Binding-site contacts:
Ligand atom N1 contacts residue PHE638 of chain 16.A at 4.3 Å.
Ligand atom C5 contacts residue SER632 of chain 16.A at 4.1 Å.
Ligand atom C3' contacts residue HIS630 of chain 16.A at 4.4 Å.
Ligand atom C5 contacts residue PRO421 of chain 16.A at 4.1 Å (hydrophobic).
Ligand atom N7 contacts residue SER632 of chain 16.A at 4.1 Å.
Ligand atom N1 contacts residue VAL420 of chain 16.A at 3.7 Å.
Ligand atom C4 contacts residue PRO631 of chain 16.A at 4.0 Å (hydrophobic).
Ligand atom C8 contacts residue PRO421 of chain 16.A at 4.3 Å (hydrophobic).
Ligand atom C2' contacts residue HIS630 of chain 16.A at 3.2 Å.
Ligand atom N7 contacts residue HIS630 of chain 16.A at 4.1 Å.
Ligand atom C6 contacts residue PRO421 of chain 16.A at 4.1 Å (hydrophobic).
Ligand atom N6 contacts residue GLY637 of chain 16.A at 3.7 Å.
Ligand atom C2 contacts residue PRO631 of chain 16.A at 3.3 Å (hydrophobic).
Ligand atom C6 contacts residue VAL420 of chain 16.A at 4.0 Å (hydrophobic).
Ligand atom C6 contacts residue SER632 of chain 16.A at 3.9 Å.
Ligand atom O1P contacts residue LYS641 of chain 15.A at 4.0 Å.
Ligand atom C2 contacts residue VAL420 of chain 16.A at 4.3 Å (hydrophobic).
Ligand atom C1' contacts residue PRO631 of chain 16.A at 4.3 Å (hydrophobic).
Ligand atom C4 contacts residue PRO421 of chain 16.A at 4.3 Å (hydrophobic).
Ligand atom C5 contacts residue PRO631 of chain 16.A at 4.2 Å (hydrophobic).
Ligand atom N9 contacts residue HIS630 of chain 16.A at 4.2 Å.
Ligand atom C6 contacts residue PRO631 of chain 16.A at 3.9 Å (hydrophobic).
Ligand atom C6 contacts residue GLY639 of chain 16.A at 3.8 Å.
Ligand atom N9 contacts residue PRO421 of chain 16.A at 4.4 Å.
Ligand atom N6 contacts residue PHE638 of chain 16.A at 3.9 Å.
Ligand atom N6 contacts residue GLY639 of chain 16.A at 3.6 Å (h-bond).
Ligand atom N1 contacts residue PRO631 of chain 16.A at 3.5 Å (h-bond).
Ligand atom N3 contacts residue PRO631 of chain 16.A at 3.6 Å.
Ligand atom O2P contacts residue ASP626 of chain 15.A at 4.2 Å.
Ligand atom N3 contacts residue GLY639 of chain 16.A at 4.3 Å.
Ligand atom N6 contacts residue SER632 of chain 16.A at 3.3 Å (h-bond).
Ligand atom N7 contacts residue ASN609 of chain 16.A at 3.8 Å.
Ligand atom C8 contacts residue HIS630 of chain 16.A at 3.3 Å.
Ligand atom C2 contacts residue PRO421 of chain 16.A at 4.5 Å (hydrophobic).
Ligand atom N1 contacts residue PRO421 of chain 16.A at 4.3 Å.
Ligand atom N7 contacts residue PRO421 of chain 16.A at 4.2 Å.
Ligand atom N6 contacts residue VAL420 of chain 16.A at 4.0 Å.
Ligand atom C1' contacts residue HIS630 of chain 16.A at 4.0 Å.
Ligand atom C2 contacts residue GLY639 of chain 16.A at 3.1 Å.
Ligand atom N1 contacts residue GLY639 of chain 16.A at 3.1 Å (h-bond).

Sequence of chain 16.A:
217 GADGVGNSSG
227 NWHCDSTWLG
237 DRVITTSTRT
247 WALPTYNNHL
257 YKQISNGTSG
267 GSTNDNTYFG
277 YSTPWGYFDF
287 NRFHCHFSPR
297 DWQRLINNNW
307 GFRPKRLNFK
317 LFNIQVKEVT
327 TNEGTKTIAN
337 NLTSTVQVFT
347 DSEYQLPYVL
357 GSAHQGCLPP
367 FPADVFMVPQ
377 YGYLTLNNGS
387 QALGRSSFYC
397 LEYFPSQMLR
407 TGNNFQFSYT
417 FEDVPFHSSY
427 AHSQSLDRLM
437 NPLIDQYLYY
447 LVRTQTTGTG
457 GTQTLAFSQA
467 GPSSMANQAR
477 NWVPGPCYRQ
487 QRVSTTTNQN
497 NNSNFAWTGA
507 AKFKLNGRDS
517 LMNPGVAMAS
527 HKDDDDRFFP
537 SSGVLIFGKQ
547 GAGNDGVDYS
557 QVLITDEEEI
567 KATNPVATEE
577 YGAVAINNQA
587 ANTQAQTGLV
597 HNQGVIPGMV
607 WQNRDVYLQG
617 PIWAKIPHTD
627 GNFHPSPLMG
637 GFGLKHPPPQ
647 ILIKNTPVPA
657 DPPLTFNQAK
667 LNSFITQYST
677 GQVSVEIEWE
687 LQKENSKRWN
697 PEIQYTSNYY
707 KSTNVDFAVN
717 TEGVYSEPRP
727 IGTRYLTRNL

Sequence of chain 15.A:
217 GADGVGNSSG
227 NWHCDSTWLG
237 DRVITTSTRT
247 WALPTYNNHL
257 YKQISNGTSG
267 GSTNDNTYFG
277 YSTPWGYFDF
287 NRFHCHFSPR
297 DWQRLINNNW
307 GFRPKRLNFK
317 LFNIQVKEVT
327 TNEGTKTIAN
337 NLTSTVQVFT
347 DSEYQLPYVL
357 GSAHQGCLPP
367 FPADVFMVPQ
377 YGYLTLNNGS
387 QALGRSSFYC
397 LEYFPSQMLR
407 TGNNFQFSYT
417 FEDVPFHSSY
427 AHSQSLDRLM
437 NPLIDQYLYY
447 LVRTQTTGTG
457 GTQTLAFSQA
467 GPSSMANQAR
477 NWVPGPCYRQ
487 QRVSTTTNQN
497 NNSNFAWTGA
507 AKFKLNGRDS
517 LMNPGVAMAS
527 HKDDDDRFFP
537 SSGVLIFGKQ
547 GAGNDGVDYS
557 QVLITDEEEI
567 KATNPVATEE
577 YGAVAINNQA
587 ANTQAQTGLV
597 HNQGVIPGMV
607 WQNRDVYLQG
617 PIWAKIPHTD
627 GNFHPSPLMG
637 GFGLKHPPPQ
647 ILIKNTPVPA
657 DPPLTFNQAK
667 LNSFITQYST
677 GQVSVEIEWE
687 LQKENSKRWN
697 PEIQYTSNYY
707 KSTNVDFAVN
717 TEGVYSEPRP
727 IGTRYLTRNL

This small molecule binds to this protein.
Small molecule (SMILES): Nc1ncnc2c1ncn2[C@H]1C[C@H](O)[C@@H](COP(=O)(O)O)O1